Sequence of chain 1.A:
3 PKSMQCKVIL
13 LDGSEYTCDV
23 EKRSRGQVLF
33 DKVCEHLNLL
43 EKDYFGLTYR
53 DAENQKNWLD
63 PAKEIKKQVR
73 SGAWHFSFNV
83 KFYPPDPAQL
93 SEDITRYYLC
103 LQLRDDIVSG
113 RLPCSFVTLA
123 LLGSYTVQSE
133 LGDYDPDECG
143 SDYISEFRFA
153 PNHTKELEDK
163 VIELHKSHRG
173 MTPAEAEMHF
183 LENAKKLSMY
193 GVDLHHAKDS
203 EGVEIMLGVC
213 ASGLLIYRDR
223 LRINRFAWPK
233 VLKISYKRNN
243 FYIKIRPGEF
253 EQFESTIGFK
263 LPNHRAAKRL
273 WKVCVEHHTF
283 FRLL

Binding-site contacts:
Ligand atom C5 contacts residue PHE32 of chain 1.A at 3.9 Å (hydrophobic).
Ligand atom F2 contacts residue LEU61 of chain 1.A at 3.6 Å.
Ligand atom C contacts residue ASP45 of chain 1.A at 4.0 Å.
Ligand atom C contacts residue PHE47 of chain 1.A at 3.3 Å (hydrophobic).
Ligand atom N contacts residue LYS44 of chain 1.A at 3.9 Å.
Ligand atom N2 contacts residue PHE47 of chain 1.A at 3.9 Å.
Ligand atom N contacts residue ASP45 of chain 1.A at 2.9 Å (salt-bridge).
Ligand atom C1 contacts residue PHE32 of chain 1.A at 3.8 Å (hydrophobic).
Ligand atom C contacts residue PHE32 of chain 1.A at 4.0 Å (hydrophobic).
Ligand atom C4 contacts residue GLY48 of chain 1.A at 3.7 Å.
Ligand atom F1 contacts residue PHE32 of chain 1.A at 3.1 Å.
Ligand atom N1 contacts residue GLN29 of chain 1.A at 3.7 Å.
Ligand atom F2 contacts residue PHE32 of chain 1.A at 3.8 Å.
Ligand atom F2 contacts residue GLY48 of chain 1.A at 4.0 Å.
Ligand atom C4 contacts residue PHE47 of chain 1.A at 3.0 Å (hydrophobic).
Ligand atom C3 contacts residue PRO63 of chain 1.A at 3.5 Å (hydrophobic).
Ligand atom F1 contacts residue PRO63 of chain 1.A at 3.5 Å.
Ligand atom C2 contacts residue GLN29 of chain 1.A at 3.8 Å.
Ligand atom C5 contacts residue PRO63 of chain 1.A at 3.7 Å (hydrophobic).
Ligand atom C1 contacts residue PHE47 of chain 1.A at 3.4 Å (hydrophobic).
Ligand atom N contacts residue PHE47 of chain 1.A at 2.7 Å (h-bond).
Ligand atom C5 contacts residue LEU61 of chain 1.A at 3.5 Å (hydrophobic).
Ligand atom F2 contacts residue LEU49 of chain 1.A at 3.3 Å.
Ligand atom F1 contacts residue GLY28 of chain 1.A at 3.0 Å.
Ligand atom N1 contacts residue PHE32 of chain 1.A at 3.3 Å.
Ligand atom O contacts residue ASP45 of chain 1.A at 3.8 Å.
Ligand atom N1 contacts residue PRO63 of chain 1.A at 3.2 Å.
Ligand atom C2 contacts residue PRO63 of chain 1.A at 3.7 Å (hydrophobic).
Ligand atom C3 contacts residue PHE32 of chain 1.A at 3.8 Å (hydrophobic).
Ligand atom C contacts residue LYS44 of chain 1.A at 4.0 Å.
Ligand atom O contacts residue LYS44 of chain 1.A at 3.9 Å.
Ligand atom F contacts residue ASP62 of chain 1.A at 3.3 Å.
Ligand atom N2 contacts residue GLY48 of chain 1.A at 3.5 Å.
Ligand atom F1 contacts residue GLN29 of chain 1.A at 3.5 Å.
Ligand atom O contacts residue PHE32 of chain 1.A at 3.9 Å.
Ligand atom C2 contacts residue PHE32 of chain 1.A at 3.3 Å (hydrophobic).
Ligand atom F contacts residue PRO63 of chain 1.A at 2.9 Å.
Ligand atom N2 contacts residue LEU61 of chain 1.A at 3.9 Å.
Ligand atom F contacts residue LEU61 of chain 1.A at 2.4 Å.
Ligand atom N2 contacts residue PRO63 of chain 1.A at 4.0 Å.

The small molecule below binds the protein below.
Small molecule (SMILES): NC(=O)c1cnc(C(F)(F)F)nc1